Binding-site contacts:
Ligand atom O7 contacts residue GLU310 of chain 1.D at 3.5 Å (salt-bridge).
Ligand atom O5 contacts residue THR301 of chain 1.D at 3.6 Å.
Ligand atom C1 contacts residue ASN299 of chain 1.D at 1.4 Å.
Ligand atom O6 contacts residue THR300 of chain 1.D at 2.7 Å (h-bond).
Ligand atom C2 contacts residue ASN299 of chain 1.D at 2.5 Å.
Ligand atom C6 contacts residue THR301 of chain 1.D at 4.3 Å.
Ligand atom O7 contacts residue MAN5 of chain 1.P at 3.1 Å.
Ligand atom C8 contacts residue MAN5 of chain 1.P at 4.1 Å.
Ligand atom C3 contacts residue MAN5 of chain 1.P at 3.6 Å.
Ligand atom O6 contacts residue ASN299 of chain 1.D at 3.9 Å.
Ligand atom C5 contacts residue ASN299 of chain 1.D at 3.6 Å.
Ligand atom O7 contacts residue THR301 of chain 1.D at 3.5 Å (h-bond).
Ligand atom C8 contacts residue NAG2 of chain 1.P at 3.6 Å.
Ligand atom C3 contacts residue ASN299 of chain 1.D at 3.8 Å.
Ligand atom C5 contacts residue THR301 of chain 1.D at 4.2 Å.
Ligand atom C2 contacts residue MAN5 of chain 1.P at 4.0 Å.
Ligand atom C5 contacts residue TRP298 of chain 1.D at 4.2 Å (hydrophobic).
Ligand atom C1 contacts residue THR300 of chain 1.D at 3.8 Å.
Ligand atom O7 contacts residue SER305 of chain 1.D at 2.6 Å (h-bond).
Ligand atom C5 contacts residue THR300 of chain 1.D at 4.0 Å.
Ligand atom C7 contacts residue ASN299 of chain 1.D at 3.4 Å.
Ligand atom C7 contacts residue THR301 of chain 1.D at 4.3 Å.
Ligand atom C6 contacts residue THR300 of chain 1.D at 3.5 Å.
Ligand atom N2 contacts residue ASN299 of chain 1.D at 3.0 Å (h-bond).
Ligand atom C7 contacts residue MAN5 of chain 1.P at 3.6 Å.
Ligand atom C7 contacts residue SER305 of chain 1.D at 3.4 Å.
Ligand atom C4 contacts residue THR301 of chain 1.D at 4.3 Å.
Ligand atom O7 contacts residue NAG2 of chain 1.P at 4.3 Å.
Ligand atom C8 contacts residue GLN307 of chain 1.D at 3.6 Å.
Ligand atom C2 contacts residue THR301 of chain 1.D at 3.8 Å.
Ligand atom O3 contacts residue MAN5 of chain 1.P at 2.3 Å (h-bond).
Ligand atom O5 contacts residue ASN299 of chain 1.D at 2.3 Å (h-bond).
Ligand atom C1 contacts residue TRP298 of chain 1.D at 4.2 Å (hydrophobic).
Ligand atom C4 contacts residue ASN299 of chain 1.D at 4.2 Å.
Ligand atom O7 contacts residue ASN299 of chain 1.D at 3.3 Å (h-bond).
Ligand atom C8 contacts residue SER305 of chain 1.D at 3.5 Å.
Ligand atom C1 contacts residue THR301 of chain 1.D at 3.6 Å.
Ligand atom N2 contacts residue MAN5 of chain 1.P at 4.0 Å.
Ligand atom O5 contacts residue THR300 of chain 1.D at 3.2 Å (h-bond).
Ligand atom O7 contacts residue BMA3 of chain 1.P at 3.9 Å.

Sequence of chain 1.D:
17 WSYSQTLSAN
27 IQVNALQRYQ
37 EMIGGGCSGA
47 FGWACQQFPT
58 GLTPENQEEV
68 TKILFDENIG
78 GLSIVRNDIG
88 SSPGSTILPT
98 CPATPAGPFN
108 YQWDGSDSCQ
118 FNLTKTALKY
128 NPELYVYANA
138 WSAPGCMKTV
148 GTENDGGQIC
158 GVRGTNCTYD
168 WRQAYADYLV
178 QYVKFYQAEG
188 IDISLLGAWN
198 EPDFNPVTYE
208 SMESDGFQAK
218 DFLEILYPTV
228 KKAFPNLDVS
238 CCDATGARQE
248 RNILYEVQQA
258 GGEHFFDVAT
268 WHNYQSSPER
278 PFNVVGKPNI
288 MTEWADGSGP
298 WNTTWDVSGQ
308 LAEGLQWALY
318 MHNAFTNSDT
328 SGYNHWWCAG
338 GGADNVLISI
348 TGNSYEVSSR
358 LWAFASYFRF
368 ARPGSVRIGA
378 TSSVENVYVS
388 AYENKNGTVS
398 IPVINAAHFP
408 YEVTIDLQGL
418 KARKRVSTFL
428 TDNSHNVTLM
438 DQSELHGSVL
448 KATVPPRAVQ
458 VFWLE

The small molecule below binds the protein below.
Small molecule (SMILES): CC(=O)N[C@H]1[C@H](O[C@H]2[C@H](O)[C@@H](NC(C)=O)CO[C@@H]2CO)O[C@H](CO)[C@@H](O)[C@@H]1O